A small-molecule ligand and the protein it binds are described below.
Small molecule (SMILES): CC(=O)N[C@H]1[C@H](O[C@H]2[C@H](O)[C@@H](NC(C)=O)CO[C@@H]2CO)O[C@H](CO)[C@@H](O)[C@@H]1O

Binding-site contacts:
Ligand atom O7 contacts residue HIS1097 of chain 1.A at 3.4 Å.
Ligand atom C4 contacts residue ASN1094 of chain 1.A at 4.2 Å.
Ligand atom O7 contacts residue ASN1094 of chain 1.A at 3.5 Å (h-bond).
Ligand atom C5 contacts residue PHE1099 of chain 1.A at 3.9 Å (hydrophobic).
Ligand atom C7 contacts residue ASN1094 of chain 1.A at 3.4 Å.
Ligand atom C3 contacts residue HIS1097 of chain 1.A at 3.9 Å.
Ligand atom C2 contacts residue ASN1094 of chain 1.A at 2.4 Å.
Ligand atom C3 contacts residue THR1096 of chain 1.A at 4.0 Å.
Ligand atom O5 contacts residue PHE1099 of chain 1.A at 3.7 Å.
Ligand atom O5 contacts residue HIS1097 of chain 1.A at 4.3 Å.
Ligand atom C8 contacts residue THR1096 of chain 1.A at 4.1 Å.
Ligand atom C8 contacts residue ASN1094 of chain 1.A at 3.6 Å.
Ligand atom C5 contacts residue HIS1097 of chain 1.A at 3.4 Å.
Ligand atom N2 contacts residue THR1096 of chain 1.A at 3.3 Å (h-bond).
Ligand atom C1 contacts residue THR1096 of chain 1.A at 4.3 Å.
Ligand atom O4 contacts residue HIS1097 of chain 1.A at 3.7 Å.
Ligand atom C8 contacts residue HIS1097 of chain 1.A at 4.2 Å.
Ligand atom O6 contacts residue PHE1099 of chain 1.A at 4.3 Å.
Ligand atom C1 contacts residue PHE1099 of chain 1.A at 4.2 Å (hydrophobic).
Ligand atom C3 contacts residue ASN1094 of chain 1.A at 3.8 Å.
Ligand atom O5 contacts residue ASN1094 of chain 1.A at 2.4 Å (h-bond).
Ligand atom C1 contacts residue ASN1094 of chain 1.A at 1.4 Å.
Ligand atom N2 contacts residue ASN1094 of chain 1.A at 2.9 Å (h-bond).
Ligand atom C5 contacts residue ASN1094 of chain 1.A at 3.7 Å.
Ligand atom C6 contacts residue PHE1099 of chain 1.A at 3.6 Å (hydrophobic).
Ligand atom C7 contacts residue THR1096 of chain 1.A at 4.2 Å.
Ligand atom C2 contacts residue THR1096 of chain 1.A at 4.0 Å.
Ligand atom C4 contacts residue HIS1097 of chain 1.A at 3.9 Å.
Ligand atom C1 contacts residue HIS1097 of chain 1.A at 4.3 Å.
Ligand atom C6 contacts residue HIS1097 of chain 1.A at 4.3 Å.
Ligand atom C7 contacts residue HIS1097 of chain 1.A at 3.9 Å.

Sequence of chain 1.A:
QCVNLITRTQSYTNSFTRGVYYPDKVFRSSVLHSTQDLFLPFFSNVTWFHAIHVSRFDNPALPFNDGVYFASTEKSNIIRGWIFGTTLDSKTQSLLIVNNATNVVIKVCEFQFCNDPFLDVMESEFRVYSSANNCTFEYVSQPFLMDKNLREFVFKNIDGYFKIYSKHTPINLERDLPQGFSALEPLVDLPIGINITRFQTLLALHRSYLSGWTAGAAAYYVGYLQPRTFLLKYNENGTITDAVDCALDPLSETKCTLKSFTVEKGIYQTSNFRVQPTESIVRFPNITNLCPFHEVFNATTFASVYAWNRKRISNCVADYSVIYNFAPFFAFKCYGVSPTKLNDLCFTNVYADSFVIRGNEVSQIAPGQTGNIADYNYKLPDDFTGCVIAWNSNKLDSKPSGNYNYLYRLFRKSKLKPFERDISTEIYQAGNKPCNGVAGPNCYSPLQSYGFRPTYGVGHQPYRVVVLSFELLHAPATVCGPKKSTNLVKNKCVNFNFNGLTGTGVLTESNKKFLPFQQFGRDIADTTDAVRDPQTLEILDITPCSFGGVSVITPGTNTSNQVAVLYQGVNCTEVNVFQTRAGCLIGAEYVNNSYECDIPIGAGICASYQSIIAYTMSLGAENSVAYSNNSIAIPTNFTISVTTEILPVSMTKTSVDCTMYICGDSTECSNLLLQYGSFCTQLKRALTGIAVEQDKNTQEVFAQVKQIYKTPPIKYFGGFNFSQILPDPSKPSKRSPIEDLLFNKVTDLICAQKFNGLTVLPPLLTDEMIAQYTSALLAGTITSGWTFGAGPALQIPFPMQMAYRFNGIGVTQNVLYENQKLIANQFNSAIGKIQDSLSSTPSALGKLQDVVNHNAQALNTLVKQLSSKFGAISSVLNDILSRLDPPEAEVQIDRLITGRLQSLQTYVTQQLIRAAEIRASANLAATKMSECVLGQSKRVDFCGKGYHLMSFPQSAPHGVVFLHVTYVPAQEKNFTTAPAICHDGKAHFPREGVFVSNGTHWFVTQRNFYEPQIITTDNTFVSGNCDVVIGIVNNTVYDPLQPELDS